This small molecule binds to this protein.
Small molecule (SMILES): Nc1ncnc2c1ncn2[C@@H]1O[C@H](CO[P](=O)(O)O[P](=O)(O)NP(=O)(O)O)[C@@H](O)[C@H]1O

Binding-site contacts:
Ligand atom O5' contacts residue LYS101 of chain 1.B at 3.8 Å.
Ligand atom O2A contacts residue LYS101 of chain 1.B at 2.8 Å (salt-bridge).
Ligand atom O2' contacts residue SER154 of chain 1.B at 3.1 Å (h-bond).
Ligand atom PA contacts residue LYS101 of chain 1.B at 3.1 Å.
Ligand atom N7 contacts residue MET147 of chain 1.B at 3.3 Å.
Ligand atom O2A contacts residue MG1 of chain 1.F at 2.0 Å.
Ligand atom N1 contacts residue MET150 of chain 1.B at 3.4 Å (h-bond).
Ligand atom N6 contacts residue LEU201 of chain 1.B at 3.5 Å.
Ligand atom O1A contacts residue LYS101 of chain 1.B at 2.8 Å (salt-bridge).
Ligand atom O3G contacts residue ASN82 of chain 1.B at 3.7 Å.
Ligand atom O3A contacts residue GLY81 of chain 1.B at 3.7 Å.
Ligand atom O1G contacts residue LYS196 of chain 1.B at 3.8 Å.
Ligand atom N6 contacts residue ALA99 of chain 1.B at 3.4 Å.
Ligand atom PA contacts residue MG1 of chain 1.F at 3.5 Å.
Ligand atom O5' contacts residue VAL86 of chain 1.B at 3.8 Å.
Ligand atom O4' contacts residue GLY79 of chain 1.B at 3.8 Å.
Ligand atom O1B contacts residue SER198 of chain 1.B at 3.5 Å (h-bond).
Ligand atom O2A contacts residue ASP212 of chain 1.B at 3.6 Å.
Ligand atom O2A contacts residue ASN199 of chain 1.B at 3.5 Å (h-bond).
Ligand atom O1G contacts residue MG1 of chain 1.F at 3.2 Å.
Ligand atom C2 contacts residue LEU78 of chain 1.B at 3.7 Å (hydrophobic).
Ligand atom O4' contacts residue VAL86 of chain 1.B at 3.7 Å.
Ligand atom O1B contacts residue ASN199 of chain 1.B at 3.0 Å (h-bond).
Ligand atom O2G contacts residue LYS196 of chain 1.B at 2.9 Å (salt-bridge).
Ligand atom C6 contacts residue ALA99 of chain 1.B at 3.6 Å (hydrophobic).
Ligand atom O3' contacts residue SER154 of chain 1.B at 3.4 Å (h-bond).
Ligand atom N6 contacts residue MET147 of chain 1.B at 3.8 Å.
Ligand atom C2' contacts residue SER154 of chain 1.B at 3.7 Å.
Ligand atom C2 contacts residue MET150 of chain 1.B at 3.6 Å (hydrophobic).
Ligand atom O2' contacts residue GLN157 of chain 1.B at 2.7 Å (h-bond).
Ligand atom C4' contacts residue GLY79 of chain 1.B at 3.7 Å.
Ligand atom O1B contacts residue MG1 of chain 1.F at 2.4 Å.
Ligand atom O3G contacts residue GLY81 of chain 1.B at 3.7 Å.
Ligand atom O2B contacts residue SER198 of chain 1.B at 3.2 Å.
Ligand atom C5' contacts residue ALA80 of chain 1.B at 3.4 Å (hydrophobic).
Ligand atom PG contacts residue LYS196 of chain 1.B at 3.7 Å.
Ligand atom PB contacts residue MG1 of chain 1.F at 3.7 Å.
Ligand atom C6 contacts residue LEU201 of chain 1.B at 3.5 Å (hydrophobic).
Ligand atom C5 contacts residue LEU201 of chain 1.B at 3.6 Å (hydrophobic).
Ligand atom N6 contacts residue GLU148 of chain 1.B at 3.0 Å (salt-bridge).

Sequence of chain 1.B:
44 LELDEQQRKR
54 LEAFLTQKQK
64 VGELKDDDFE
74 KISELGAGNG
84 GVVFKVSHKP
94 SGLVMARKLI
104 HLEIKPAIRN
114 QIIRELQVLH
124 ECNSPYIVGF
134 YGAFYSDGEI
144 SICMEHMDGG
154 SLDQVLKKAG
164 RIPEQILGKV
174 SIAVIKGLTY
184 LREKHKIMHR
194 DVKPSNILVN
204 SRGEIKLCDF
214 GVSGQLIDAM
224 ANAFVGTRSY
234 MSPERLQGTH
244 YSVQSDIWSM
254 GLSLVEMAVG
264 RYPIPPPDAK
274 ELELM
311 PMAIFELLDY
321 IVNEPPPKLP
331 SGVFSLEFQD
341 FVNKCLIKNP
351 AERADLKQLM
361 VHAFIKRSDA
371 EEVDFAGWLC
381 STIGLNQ